A small-molecule ligand and the protein it binds are described below.
Small molecule (SMILES): C=CC(=O)Nc1cn(CCO)nc1Nc1cc(N(C)C(=O)Nc2c(Cl)c(OC)cc(OC)c2Cl)ncn1

Binding-site contacts:
Ligand atom C21 contacts residue LEU28 of chain 1.C at 3.2 Å (hydrophobic).
Ligand atom CL1 contacts residue VAL105 of chain 1.C at 3.8 Å.
Ligand atom N3 contacts residue LEU174 of chain 1.C at 3.4 Å.
Ligand atom C19 contacts residue GLU75 of chain 1.C at 3.1 Å.
Ligand atom CL2 contacts residue ASP185 of chain 1.C at 3.7 Å.
Ligand atom C19 contacts residue MET79 of chain 1.C at 3.5 Å (hydrophobic).
Ligand atom C15 contacts residue ASP185 of chain 1.C at 3.6 Å.
Ligand atom N1 contacts residue ALA108 of chain 1.C at 2.9 Å (h-bond).
Ligand atom C14 contacts residue LEU28 of chain 1.C at 3.3 Å (hydrophobic).
Ligand atom N7 contacts residue LEU28 of chain 1.C at 3.6 Å.
Ligand atom CL2 contacts residue ILE89 of chain 1.C at 3.5 Å.
Ligand atom N6 contacts residue CYS107 of chain 1.C at 3.4 Å (h-bond).
Ligand atom O3 contacts residue LYS58 of chain 1.C at 3.3 Å.
Ligand atom C6 contacts residue GLU106 of chain 1.C at 3.2 Å.
Ligand atom C19 contacts residue LYS58 of chain 1.C at 3.2 Å.
Ligand atom C7 contacts residue VAL36 of chain 1.C at 3.8 Å (hydrophobic).
Ligand atom CL2 contacts residue ALA184 of chain 1.C at 3.4 Å.
Ligand atom O4 contacts residue LEU38 of chain 1.C at 3.5 Å.
Ligand atom C3 contacts residue LEU174 of chain 1.C at 3.6 Å (hydrophobic).
Ligand atom C18 contacts residue CYS107 of chain 1.C at 1.8 Å (hydrophobic).
Ligand atom C17 contacts residue CYS107 of chain 1.C at 3.0 Å (hydrophobic).
Ligand atom C16 contacts residue ALA108 of chain 1.C at 3.5 Å (hydrophobic).
Ligand atom C2 contacts residue ALA108 of chain 1.C at 3.1 Å (hydrophobic).
Ligand atom C16 contacts residue CYS107 of chain 1.C at 3.2 Å (hydrophobic).
Ligand atom C13 contacts residue VAL105 of chain 1.C at 3.7 Å (hydrophobic).
Ligand atom O1 contacts residue VAL36 of chain 1.C at 3.4 Å.
Ligand atom N2 contacts residue ALA56 of chain 1.C at 3.6 Å.
Ligand atom C17 contacts residue SER109 of chain 1.C at 3.0 Å.
Ligand atom C1 contacts residue ALA108 of chain 1.C at 3.3 Å (hydrophobic).
Ligand atom C17 contacts residue ALA108 of chain 1.C at 3.6 Å (hydrophobic).
Ligand atom C9 contacts residue ILE89 of chain 1.C at 3.8 Å (hydrophobic).
Ligand atom N6 contacts residue ALA108 of chain 1.C at 2.5 Å (h-bond).
Ligand atom CL1 contacts residue VAL36 of chain 1.C at 3.5 Å.
Ligand atom C8 contacts residue VAL105 of chain 1.C at 3.7 Å (hydrophobic).
Ligand atom N3 contacts residue ALA108 of chain 1.C at 3.1 Å (h-bond).
Ligand atom C14 contacts residue VAL36 of chain 1.C at 3.6 Å (hydrophobic).
Ligand atom O2 contacts residue ASP185 of chain 1.C at 3.0 Å (salt-bridge).
Ligand atom C6 contacts residue LEU174 of chain 1.C at 3.5 Å (hydrophobic).
Ligand atom C11 contacts residue GLU75 of chain 1.C at 3.5 Å.
Ligand atom N6 contacts residue SER109 of chain 1.C at 3.7 Å.

Sequence of chain 1.C:
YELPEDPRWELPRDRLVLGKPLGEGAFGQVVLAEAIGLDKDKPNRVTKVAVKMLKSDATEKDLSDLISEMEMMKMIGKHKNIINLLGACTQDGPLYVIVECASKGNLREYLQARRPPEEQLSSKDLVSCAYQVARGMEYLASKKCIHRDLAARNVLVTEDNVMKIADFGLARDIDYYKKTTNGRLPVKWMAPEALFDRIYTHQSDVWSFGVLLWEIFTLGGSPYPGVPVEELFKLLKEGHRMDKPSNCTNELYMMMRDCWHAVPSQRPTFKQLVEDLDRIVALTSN